Binding-site contacts:
Ligand atom O3 contacts residue SER269 of chain 1.B at 3.6 Å.
Ligand atom O4 contacts residue SER269 of chain 1.B at 3.9 Å.
Ligand atom C1 contacts residue HIS157 of chain 1.B at 4.2 Å.
Ligand atom O7 contacts residue ASN154 of chain 1.B at 2.7 Å (h-bond).
Ligand atom C4 contacts residue ASN154 of chain 1.B at 4.2 Å.
Ligand atom C6 contacts residue THR156 of chain 1.B at 3.3 Å.
Ligand atom C7 contacts residue ASN154 of chain 1.B at 3.0 Å.
Ligand atom O5 contacts residue THR156 of chain 1.B at 4.3 Å.
Ligand atom C6 contacts residue SER269 of chain 1.B at 3.9 Å.
Ligand atom C5 contacts residue THR156 of chain 1.B at 3.7 Å.
Ligand atom C6 contacts residue THR156 of chain 1.B at 3.5 Å.
Ligand atom C8 contacts residue ASN154 of chain 1.B at 4.2 Å.
Ligand atom C4 contacts residue SER269 of chain 1.B at 3.5 Å.
Ligand atom O5 contacts residue THR156 of chain 1.B at 3.5 Å.
Ligand atom C2 contacts residue ASN154 of chain 1.B at 2.5 Å.
Ligand atom O5 contacts residue HIS157 of chain 1.B at 3.9 Å.
Ligand atom C5 contacts residue HIS157 of chain 1.B at 4.2 Å.
Ligand atom O7 contacts residue ASP265 of chain 1.B at 4.1 Å.
Ligand atom C6 contacts residue ARG271 of chain 1.B at 4.0 Å.
Ligand atom C3 contacts residue SER269 of chain 1.B at 3.8 Å.
Ligand atom N2 contacts residue ASN154 of chain 1.B at 2.9 Å (h-bond).
Ligand atom C5 contacts residue THR156 of chain 1.B at 4.3 Å.
Ligand atom C1 contacts residue THR156 of chain 1.B at 3.8 Å.
Ligand atom C8 contacts residue THR156 of chain 1.B at 4.3 Å.
Ligand atom C5 contacts residue SER269 of chain 1.B at 4.1 Å.
Ligand atom C6 contacts residue HIS157 of chain 1.B at 4.2 Å.
Ligand atom C1 contacts residue ASN154 of chain 1.B at 1.4 Å.
Ligand atom C5 contacts residue ASN154 of chain 1.B at 3.7 Å.
Ligand atom C3 contacts residue ASN154 of chain 1.B at 3.8 Å.
Ligand atom O5 contacts residue ASN154 of chain 1.B at 2.4 Å (h-bond).

This small molecule binds to this protein.
Small molecule (SMILES): CC(=O)N[C@H]1[C@H](O[C@H]2[C@H](O)[C@@H](NC(C)=O)CO[C@@H]2CO[C@@H]2O[C@@H](C)[C@@H](O)[C@@H](O)[C@@H]2O)O[C@H](CO)[C@@H](O)[C@@H]1O

Sequence of chain 1.B:
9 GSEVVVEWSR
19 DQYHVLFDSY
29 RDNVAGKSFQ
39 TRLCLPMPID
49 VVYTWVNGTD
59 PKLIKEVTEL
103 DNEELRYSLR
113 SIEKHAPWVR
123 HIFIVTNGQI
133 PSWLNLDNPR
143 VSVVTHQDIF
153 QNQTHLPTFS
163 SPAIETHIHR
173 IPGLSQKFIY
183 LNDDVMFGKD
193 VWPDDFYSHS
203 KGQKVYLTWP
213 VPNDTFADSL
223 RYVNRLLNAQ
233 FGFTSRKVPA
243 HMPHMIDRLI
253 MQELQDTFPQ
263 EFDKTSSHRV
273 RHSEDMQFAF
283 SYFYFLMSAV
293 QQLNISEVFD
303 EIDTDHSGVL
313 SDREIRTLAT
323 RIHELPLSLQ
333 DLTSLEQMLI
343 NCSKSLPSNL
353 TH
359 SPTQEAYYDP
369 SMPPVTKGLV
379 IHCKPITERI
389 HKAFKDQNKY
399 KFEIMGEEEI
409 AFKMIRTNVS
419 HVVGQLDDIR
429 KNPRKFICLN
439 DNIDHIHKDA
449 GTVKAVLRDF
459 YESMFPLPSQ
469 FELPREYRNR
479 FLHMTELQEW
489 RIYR